Binding-site contacts:
Ligand atom C8 contacts residue MET293 of chain 1.A at 3.9 Å (hydrophobic).
Ligand atom C4 contacts residue PHE309 of chain 1.A at 3.6 Å (hydrophobic).
Ligand atom C5 contacts residue VAL272 of chain 1.A at 4.1 Å (hydrophobic).
Ligand atom N7 contacts residue PHE309 of chain 1.A at 3.7 Å.
Ligand atom O2 contacts residue PHE309 of chain 1.A at 4.4 Å.
Ligand atom O2 contacts residue ASP254 of chain 1.A at 4.3 Å.
Ligand atom C5 contacts residue PHE276 of chain 1.A at 4.4 Å (hydrophobic).
Ligand atom N3 contacts residue PHE309 of chain 1.A at 3.7 Å.
Ligand atom C4 contacts residue PHE276 of chain 1.A at 4.3 Å (hydrophobic).
Ligand atom N7 contacts residue MET293 of chain 1.A at 4.1 Å.
Ligand atom C10 contacts residue GLN306 of chain 1.A at 4.2 Å.
Ligand atom C10 contacts residue VAL272 of chain 1.A at 3.8 Å (hydrophobic).
Ligand atom N7 contacts residue PHE276 of chain 1.A at 3.9 Å.
Ligand atom O2 contacts residue VAL272 of chain 1.A at 4.2 Å.
Ligand atom C6 contacts residue PHE309 of chain 1.A at 3.8 Å (hydrophobic).
Ligand atom C13 contacts residue PHE276 of chain 1.A at 4.5 Å (hydrophobic).
Ligand atom O6 contacts residue GLN306 of chain 1.A at 2.7 Å (h-bond).
Ligand atom C8 contacts residue PHE276 of chain 1.A at 3.7 Å (hydrophobic).
Ligand atom N1 contacts residue VAL272 of chain 1.A at 3.9 Å.
Ligand atom C6 contacts residue VAL272 of chain 1.A at 4.0 Å (hydrophobic).
Ligand atom C4 contacts residue VAL272 of chain 1.A at 4.3 Å (hydrophobic).
Ligand atom N9 contacts residue PHE276 of chain 1.A at 3.8 Å.
Ligand atom C6 contacts residue GLN306 of chain 1.A at 3.9 Å.
Ligand atom C13 contacts residue TYR99 of chain 1.A at 3.8 Å (hydrophobic).
Ligand atom N9 contacts residue PHE309 of chain 1.A at 3.6 Å.
Ligand atom O6 contacts residue PHE309 of chain 1.A at 4.0 Å.
Ligand atom C10 contacts residue ASN257 of chain 1.A at 3.7 Å.
Ligand atom O2 contacts residue TYR99 of chain 1.A at 3.8 Å.
Ligand atom C2 contacts residue VAL272 of chain 1.A at 4.1 Å (hydrophobic).
Ligand atom C10 contacts residue PHE309 of chain 1.A at 4.5 Å (hydrophobic).
Ligand atom C12 contacts residue PHE276 of chain 1.A at 4.0 Å (hydrophobic).
Ligand atom C2 contacts residue PHE309 of chain 1.A at 3.9 Å (hydrophobic).
Ligand atom C8 contacts residue PHE309 of chain 1.A at 3.7 Å (hydrophobic).
Ligand atom C11 contacts residue PHE309 of chain 1.A at 4.1 Å (hydrophobic).
Ligand atom C5 contacts residue PHE309 of chain 1.A at 3.8 Å (hydrophobic).
Ligand atom C13 contacts residue HIS100 of chain 1.A at 3.8 Å.
Ligand atom O2 contacts residue ASN257 of chain 1.A at 3.8 Å.
Ligand atom O6 contacts residue VAL272 of chain 1.A at 4.4 Å.
Ligand atom N1 contacts residue PHE309 of chain 1.A at 3.9 Å.

Sequence of chain 1.A:
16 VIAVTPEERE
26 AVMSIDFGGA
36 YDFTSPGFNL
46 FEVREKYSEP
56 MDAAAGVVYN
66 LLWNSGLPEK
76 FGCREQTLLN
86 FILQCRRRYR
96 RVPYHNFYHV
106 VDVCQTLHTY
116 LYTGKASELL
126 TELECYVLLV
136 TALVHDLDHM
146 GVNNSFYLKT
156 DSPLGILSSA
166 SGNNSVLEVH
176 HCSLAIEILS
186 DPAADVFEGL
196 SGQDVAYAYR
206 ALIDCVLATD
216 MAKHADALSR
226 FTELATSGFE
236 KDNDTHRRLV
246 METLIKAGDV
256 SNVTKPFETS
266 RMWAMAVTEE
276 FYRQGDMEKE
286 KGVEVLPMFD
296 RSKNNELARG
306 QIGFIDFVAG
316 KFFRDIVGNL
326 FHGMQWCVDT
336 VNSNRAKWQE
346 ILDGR

The small molecule below binds the protein below.
Small molecule (SMILES): CC(C)Cn1c(=O)n(C)c(=O)c2nc[nH]c21